The protein below binds the small molecule below.
Small molecule (SMILES): CC(=O)N[C@@H]1[C@@H](O)[C@H](O)[C@@H](CO)O[C@H]1O

Binding-site contacts:
Ligand atom O5 contacts residue ASN181 of chain 1.E at 2.3 Å (h-bond).
Ligand atom C1 contacts residue VAL309 of chain 1.E at 4.3 Å (hydrophobic).
Ligand atom C7 contacts residue VAL309 of chain 1.E at 4.2 Å (hydrophobic).
Ligand atom O3 contacts residue ASN181 of chain 1.E at 4.0 Å.
Ligand atom O4 contacts residue LYS305 of chain 1.E at 4.4 Å.
Ligand atom O6 contacts residue PRO185 of chain 1.E at 3.9 Å.
Ligand atom C3 contacts residue ASN181 of chain 1.E at 3.6 Å.
Ligand atom O6 contacts residue THR183 of chain 1.E at 3.8 Å.
Ligand atom C1 contacts residue ASN307 of chain 1.E at 3.6 Å.
Ligand atom C2 contacts residue ASN181 of chain 1.E at 2.2 Å.
Ligand atom C4 contacts residue LYS305 of chain 1.E at 4.5 Å.
Ligand atom C4 contacts residue ASN181 of chain 1.E at 4.1 Å.
Ligand atom C5 contacts residue ASN307 of chain 1.E at 4.2 Å.
Ligand atom C6 contacts residue THR183 of chain 1.E at 4.2 Å.
Ligand atom C1 contacts residue THR183 of chain 1.E at 4.5 Å.
Ligand atom O4 contacts residue ASN307 of chain 1.E at 3.1 Å (h-bond).
Ligand atom O5 contacts residue THR183 of chain 1.E at 3.7 Å.
Ligand atom C8 contacts residue VAL309 of chain 1.E at 4.1 Å (hydrophobic).
Ligand atom C5 contacts residue THR183 of chain 1.E at 4.0 Å.
Ligand atom N2 contacts residue ASN307 of chain 1.E at 4.0 Å.
Ligand atom N2 contacts residue ASN181 of chain 1.E at 2.9 Å (h-bond).
Ligand atom C1 contacts residue ASN181 of chain 1.E at 1.4 Å.
Ligand atom N2 contacts residue VAL309 of chain 1.E at 4.0 Å.
Ligand atom C2 contacts residue ASN307 of chain 1.E at 4.3 Å.
Ligand atom O7 contacts residue ASN181 of chain 1.E at 3.9 Å.
Ligand atom C5 contacts residue LYS305 of chain 1.E at 4.0 Å.
Ligand atom C5 contacts residue ASN181 of chain 1.E at 3.6 Å.
Ligand atom O4 contacts residue ASN181 of chain 1.E at 4.5 Å.
Ligand atom C7 contacts residue ASN181 of chain 1.E at 3.6 Å.
Ligand atom C6 contacts residue LYS305 of chain 1.E at 3.8 Å.
Ligand atom C4 contacts residue ASN307 of chain 1.E at 4.2 Å.
Ligand atom O5 contacts residue ASN307 of chain 1.E at 4.4 Å.
Ligand atom O6 contacts residue LYS305 of chain 1.E at 2.9 Å (salt-bridge).

Sequence of chain 1.E:
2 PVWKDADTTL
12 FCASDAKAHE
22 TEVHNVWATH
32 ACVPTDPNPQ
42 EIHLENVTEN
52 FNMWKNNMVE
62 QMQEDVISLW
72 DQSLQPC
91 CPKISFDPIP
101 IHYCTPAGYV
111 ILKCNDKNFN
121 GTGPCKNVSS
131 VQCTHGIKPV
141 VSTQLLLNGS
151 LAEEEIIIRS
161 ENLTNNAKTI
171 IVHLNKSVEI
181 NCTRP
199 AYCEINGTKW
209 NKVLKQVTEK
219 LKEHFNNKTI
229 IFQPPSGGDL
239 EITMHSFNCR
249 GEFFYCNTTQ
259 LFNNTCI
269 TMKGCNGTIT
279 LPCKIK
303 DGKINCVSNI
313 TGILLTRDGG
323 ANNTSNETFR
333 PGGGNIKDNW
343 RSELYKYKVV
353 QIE